A protein and the small-molecule ligand that binds it are described below.
Small molecule (SMILES): CC(=O)N[C@@H]1[C@@H](O)[C@H](O)[C@@H](CO)O[C@H]1O

Sequence of chain 1.F:
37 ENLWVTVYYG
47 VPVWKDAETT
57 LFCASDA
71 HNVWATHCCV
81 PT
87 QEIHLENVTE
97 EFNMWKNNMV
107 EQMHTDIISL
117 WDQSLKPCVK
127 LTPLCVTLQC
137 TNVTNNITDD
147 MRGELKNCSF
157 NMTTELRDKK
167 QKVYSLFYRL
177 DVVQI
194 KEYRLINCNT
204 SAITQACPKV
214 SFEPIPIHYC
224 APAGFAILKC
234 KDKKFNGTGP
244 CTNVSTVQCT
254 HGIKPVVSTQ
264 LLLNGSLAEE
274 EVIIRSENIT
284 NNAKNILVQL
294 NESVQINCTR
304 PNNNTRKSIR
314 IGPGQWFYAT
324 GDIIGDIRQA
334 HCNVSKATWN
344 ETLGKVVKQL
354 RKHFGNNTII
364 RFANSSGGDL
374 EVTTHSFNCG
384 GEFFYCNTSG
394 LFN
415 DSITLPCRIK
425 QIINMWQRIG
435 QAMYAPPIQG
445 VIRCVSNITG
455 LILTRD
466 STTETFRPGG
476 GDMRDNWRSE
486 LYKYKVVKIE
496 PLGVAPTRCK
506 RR

Binding-site contacts:
Ligand atom C1 contacts residue ASN300 of chain 1.F at 1.5 Å.
Ligand atom C5 contacts residue ARG447 of chain 1.F at 4.3 Å.
Ligand atom C8 contacts residue ASN336 of chain 1.F at 3.5 Å.
Ligand atom C5 contacts residue ASN300 of chain 1.F at 3.8 Å.
Ligand atom C1 contacts residue GLN298 of chain 1.F at 3.9 Å.
Ligand atom C5 contacts residue GLN298 of chain 1.F at 4.3 Å.
Ligand atom C7 contacts residue ASN300 of chain 1.F at 3.6 Å.
Ligand atom C8 contacts residue GLN298 of chain 1.F at 4.3 Å.
Ligand atom C3 contacts residue GLN298 of chain 1.F at 3.8 Å.
Ligand atom C2 contacts residue GLN298 of chain 1.F at 4.2 Å.
Ligand atom O7 contacts residue ASN336 of chain 1.F at 4.0 Å.
Ligand atom C8 contacts residue ASN300 of chain 1.F at 4.2 Å.
Ligand atom C3 contacts residue ASN300 of chain 1.F at 3.9 Å.
Ligand atom O5 contacts residue ASN300 of chain 1.F at 2.5 Å (h-bond).
Ligand atom O5 contacts residue ARG447 of chain 1.F at 3.1 Å (salt-bridge).
Ligand atom N2 contacts residue GLN298 of chain 1.F at 4.0 Å.
Ligand atom C4 contacts residue ASN300 of chain 1.F at 4.3 Å.
Ligand atom C2 contacts residue ASN300 of chain 1.F at 2.5 Å.
Ligand atom C1 contacts residue ARG447 of chain 1.F at 3.7 Å.
Ligand atom O7 contacts residue ASN300 of chain 1.F at 4.0 Å.
Ligand atom C8 contacts residue VAL337 of chain 1.F at 3.7 Å (hydrophobic).
Ligand atom N2 contacts residue ASN300 of chain 1.F at 2.9 Å (h-bond).
Ligand atom C6 contacts residue ARG447 of chain 1.F at 4.4 Å.
Ligand atom C7 contacts residue ASN336 of chain 1.F at 4.0 Å.
Ligand atom C8 contacts residue SER338 of chain 1.F at 3.8 Å.